Binding-site contacts:
Ligand atom O1P contacts residue ARG257 of chain 1.B at 3.0 Å (salt-bridge).
Ligand atom O2' contacts residue MET256 of chain 1.B at 3.4 Å.
Ligand atom O5P contacts residue THR52 of chain 1.B at 2.8 Å (h-bond).
Ligand atom O1P contacts residue SER138 of chain 1.B at 2.7 Å (h-bond).
Ligand atom C2 contacts residue TRP53 of chain 1.B at 3.2 Å (hydrophobic).
Ligand atom O3P contacts residue ARG257 of chain 1.B at 3.3 Å (salt-bridge).
Ligand atom C6 contacts residue TRP53 of chain 1.B at 3.4 Å (hydrophobic).
Ligand atom N6 contacts residue THR227 of chain 1.B at 2.9 Å (h-bond).
Ligand atom O5P contacts residue PHE255 of chain 1.B at 3.3 Å.
Ligand atom O4P contacts residue EST1 of chain 1.F at 2.5 Å (h-bond).
Ligand atom O2P contacts residue ARG257 of chain 1.B at 3.5 Å.
Ligand atom N3 contacts residue TRP53 of chain 1.B at 3.7 Å.
Ligand atom O3' contacts residue ARG130 of chain 1.B at 3.3 Å (salt-bridge).
Ligand atom O4P contacts residue PHE255 of chain 1.B at 3.7 Å.
Ligand atom O6P contacts residue LYS48 of chain 1.B at 3.2 Å.
Ligand atom P2 contacts residue EST1 of chain 1.F at 3.7 Å.
Ligand atom O5' contacts residue LYS48 of chain 1.B at 3.4 Å (salt-bridge).
Ligand atom N3 contacts residue TYR193 of chain 1.B at 2.6 Å (h-bond).
Ligand atom N7 contacts residue MET256 of chain 1.B at 3.5 Å (h-bond).
Ligand atom C8 contacts residue MET256 of chain 1.B at 3.3 Å (hydrophobic).
Ligand atom C4 contacts residue TYR193 of chain 1.B at 3.7 Å (hydrophobic).
Ligand atom N6 contacts residue TRP53 of chain 1.B at 3.3 Å.
Ligand atom O2P contacts residue GLY259 of chain 1.B at 2.9 Å (h-bond).
Ligand atom O6P contacts residue GLY50 of chain 1.B at 2.9 Å (h-bond).
Ligand atom O6P contacts residue THR51 of chain 1.B at 2.7 Å (h-bond).
Ligand atom N3 contacts residue GLY259 of chain 1.B at 3.7 Å.
Ligand atom O6P contacts residue SER49 of chain 1.B at 3.0 Å (h-bond).
Ligand atom O2' contacts residue ARG257 of chain 1.B at 3.3 Å (salt-bridge).
Ligand atom O2' contacts residue PHE255 of chain 1.B at 3.1 Å (h-bond).
Ligand atom O4P contacts residue LYS48 of chain 1.B at 3.0 Å (salt-bridge).
Ligand atom N6 contacts residue SER228 of chain 1.B at 3.5 Å.
Ligand atom C2 contacts residue TYR193 of chain 1.B at 3.4 Å (hydrophobic).
Ligand atom O3' contacts residue SER138 of chain 1.B at 3.3 Å (h-bond).
Ligand atom P1 contacts residue SER138 of chain 1.B at 3.5 Å.
Ligand atom O4' contacts residue TYR193 of chain 1.B at 3.6 Å.
Ligand atom O2P contacts residue LYS258 of chain 1.B at 2.9 Å (salt-bridge).
Ligand atom O3P contacts residue ARG130 of chain 1.B at 3.0 Å (salt-bridge).
Ligand atom N6 contacts residue PHE229 of chain 1.B at 3.5 Å (h-bond).
Ligand atom N1 contacts residue TRP53 of chain 1.B at 3.2 Å.
Ligand atom N6 contacts residue MET232 of chain 1.B at 3.2 Å (h-bond).

A small-molecule ligand and the protein it binds are described below.
Small molecule (SMILES): Nc1ncnc2c1ncn2[C@@H]1O[C@H](COP(=O)(O)O)[C@@H](OP(=O)(O)O)[C@H]1O

Sequence of chain 1.B:
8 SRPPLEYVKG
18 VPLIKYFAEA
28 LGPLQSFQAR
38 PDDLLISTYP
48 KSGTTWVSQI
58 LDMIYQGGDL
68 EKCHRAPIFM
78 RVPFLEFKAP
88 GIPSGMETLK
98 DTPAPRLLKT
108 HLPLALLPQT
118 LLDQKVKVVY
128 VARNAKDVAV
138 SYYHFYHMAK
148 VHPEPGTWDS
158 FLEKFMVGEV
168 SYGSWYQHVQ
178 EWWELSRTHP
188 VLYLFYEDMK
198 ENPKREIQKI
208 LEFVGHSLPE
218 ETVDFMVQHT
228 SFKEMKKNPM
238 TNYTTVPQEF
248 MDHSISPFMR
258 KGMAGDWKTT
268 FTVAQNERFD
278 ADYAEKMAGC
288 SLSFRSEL